Binding-site contacts:
Ligand atom C1 contacts residue ASN697 of chain 1.C at 1.4 Å.
Ligand atom C5 contacts residue LEU902 of chain 1.C at 4.0 Å (hydrophobic).
Ligand atom O5 contacts residue GLN1051 of chain 1.C at 4.0 Å.
Ligand atom C6 contacts residue GLN906 of chain 1.C at 4.0 Å.
Ligand atom O4 contacts residue LEU902 of chain 1.C at 3.6 Å.
Ligand atom C5 contacts residue GLN906 of chain 1.C at 4.1 Å.
Ligand atom C8 contacts residue ASN697 of chain 1.C at 4.5 Å.
Ligand atom C1 contacts residue GLN1051 of chain 1.C at 4.1 Å.
Ligand atom C7 contacts residue ASN697 of chain 1.C at 3.4 Å.
Ligand atom O5 contacts residue ASN697 of chain 1.C at 2.4 Å (h-bond).
Ligand atom O6 contacts residue GLN906 of chain 1.C at 3.6 Å.
Ligand atom C4 contacts residue ASN697 of chain 1.C at 4.2 Å.
Ligand atom O6 contacts residue THR699 of chain 1.C at 4.5 Å.
Ligand atom C5 contacts residue ASN697 of chain 1.C at 3.7 Å.
Ligand atom C4 contacts residue LEU902 of chain 1.C at 4.0 Å (hydrophobic).
Ligand atom C2 contacts residue ASN697 of chain 1.C at 2.5 Å.
Ligand atom O7 contacts residue GLN1051 of chain 1.C at 3.8 Å.
Ligand atom O7 contacts residue ASN697 of chain 1.C at 3.5 Å (h-bond).
Ligand atom C3 contacts residue LEU902 of chain 1.C at 3.7 Å (hydrophobic).
Ligand atom C3 contacts residue ASN697 of chain 1.C at 3.8 Å.
Ligand atom N2 contacts residue ASN697 of chain 1.C at 2.9 Å (h-bond).
Ligand atom O5 contacts residue GLN906 of chain 1.C at 4.5 Å.

Sequence of chain 1.C:
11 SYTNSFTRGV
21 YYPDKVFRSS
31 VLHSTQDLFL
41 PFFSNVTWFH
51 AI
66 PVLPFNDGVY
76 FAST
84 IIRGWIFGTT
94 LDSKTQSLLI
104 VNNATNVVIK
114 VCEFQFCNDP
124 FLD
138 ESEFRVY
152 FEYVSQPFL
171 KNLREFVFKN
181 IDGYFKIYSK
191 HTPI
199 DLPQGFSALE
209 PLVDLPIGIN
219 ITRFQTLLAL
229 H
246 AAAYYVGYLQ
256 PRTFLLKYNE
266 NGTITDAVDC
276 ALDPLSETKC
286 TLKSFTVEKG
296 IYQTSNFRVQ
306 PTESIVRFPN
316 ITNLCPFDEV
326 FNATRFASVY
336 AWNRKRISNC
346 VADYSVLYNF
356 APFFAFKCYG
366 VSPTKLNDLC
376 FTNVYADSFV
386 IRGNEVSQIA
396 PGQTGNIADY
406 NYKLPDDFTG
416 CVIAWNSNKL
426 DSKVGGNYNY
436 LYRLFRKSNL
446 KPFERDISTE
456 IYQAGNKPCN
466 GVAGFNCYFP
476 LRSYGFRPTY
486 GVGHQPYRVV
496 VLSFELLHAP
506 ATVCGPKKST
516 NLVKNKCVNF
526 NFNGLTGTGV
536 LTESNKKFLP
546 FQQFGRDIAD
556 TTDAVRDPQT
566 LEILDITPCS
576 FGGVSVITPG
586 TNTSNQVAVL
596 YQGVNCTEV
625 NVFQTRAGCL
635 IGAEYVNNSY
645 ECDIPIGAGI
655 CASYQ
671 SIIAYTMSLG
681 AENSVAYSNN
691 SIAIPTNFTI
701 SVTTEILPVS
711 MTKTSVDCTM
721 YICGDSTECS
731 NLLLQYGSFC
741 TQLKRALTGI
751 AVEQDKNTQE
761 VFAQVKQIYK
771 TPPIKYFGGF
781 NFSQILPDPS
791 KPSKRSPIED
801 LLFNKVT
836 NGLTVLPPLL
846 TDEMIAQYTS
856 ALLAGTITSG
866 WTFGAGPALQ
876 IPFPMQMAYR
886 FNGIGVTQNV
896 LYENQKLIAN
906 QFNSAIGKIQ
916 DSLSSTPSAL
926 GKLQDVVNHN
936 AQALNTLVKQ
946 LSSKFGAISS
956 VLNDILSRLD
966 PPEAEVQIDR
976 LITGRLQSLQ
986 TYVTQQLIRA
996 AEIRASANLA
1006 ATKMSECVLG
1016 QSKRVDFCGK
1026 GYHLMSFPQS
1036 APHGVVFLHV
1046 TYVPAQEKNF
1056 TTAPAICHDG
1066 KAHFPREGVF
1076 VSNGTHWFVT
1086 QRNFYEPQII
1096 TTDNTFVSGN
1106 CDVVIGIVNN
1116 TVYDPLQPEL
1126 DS

This protein binds this small molecule.
Small molecule (SMILES): CC(=O)N[C@@H]1[C@@H](O)[C@H](O)[C@@H](CO)O[C@H]1O